A small-molecule ligand and the protein it binds are described below.
Small molecule (SMILES): CC(C)(C)OC(=O)N1CCC(CCCNc2ncnc3c2ncn3[C@@H]2O[C@H](CO)[C@@H](O)[C@H]2O)CC1

Binding-site contacts:
Ligand atom O contacts residue GLY65 of chain 1.C at 3.4 Å.
Ligand atom O1 contacts residue ILE116 of chain 1.C at 3.6 Å.
Ligand atom C8 contacts residue ILE62 of chain 1.C at 3.5 Å (hydrophobic).
Ligand atom O1 contacts residue ASP115 of chain 1.C at 3.0 Å (salt-bridge).
Ligand atom C10 contacts residue TYR179 of chain 1.C at 3.8 Å (hydrophobic).
Ligand atom O2 contacts residue TYR31 of chain 1.C at 3.7 Å.
Ligand atom N4 contacts residue ASP150 of chain 1.C at 2.9 Å (salt-bridge).
Ligand atom C11 contacts residue TYR179 of chain 1.C at 3.6 Å (hydrophobic).
Ligand atom O5 contacts residue LYS174 of chain 1.C at 3.6 Å.
Ligand atom O5 contacts residue LEU175 of chain 1.C at 3.8 Å.
Ligand atom C1 contacts residue ASP115 of chain 1.C at 3.5 Å.
Ligand atom N2 contacts residue ILE62 of chain 1.C at 3.7 Å.
Ligand atom C18 contacts residue LYS174 of chain 1.C at 3.7 Å.
Ligand atom C8 contacts residue ASP115 of chain 1.C at 3.7 Å.
Ligand atom N1 contacts residue PRO168 of chain 1.C at 3.5 Å.
Ligand atom N contacts residue ILE116 of chain 1.C at 3.8 Å.
Ligand atom O3 contacts residue SER63 of chain 1.C at 3.8 Å.
Ligand atom C contacts residue ASP115 of chain 1.C at 3.6 Å.
Ligand atom C22 contacts residue TYR179 of chain 1.C at 3.6 Å (hydrophobic).
Ligand atom N3 contacts residue CYS149 of chain 1.C at 3.8 Å.
Ligand atom C8 contacts residue ILE116 of chain 1.C at 3.4 Å (hydrophobic).
Ligand atom C21 contacts residue LEU175 of chain 1.C at 3.7 Å (hydrophobic).
Ligand atom N3 contacts residue SER151 of chain 1.C at 3.1 Å (h-bond).
Ligand atom C22 contacts residue LEU175 of chain 1.C at 3.6 Å (hydrophobic).
Ligand atom C4 contacts residue ASP115 of chain 1.C at 3.1 Å.
Ligand atom C9 contacts residue PHE201 of chain 1.C at 3.7 Å (hydrophobic).
Ligand atom N2 contacts residue ILE116 of chain 1.C at 3.2 Å (h-bond).
Ligand atom O1 contacts residue ASP117 of chain 1.C at 3.7 Å.
Ligand atom O5 contacts residue GLU176 of chain 1.C at 3.1 Å (salt-bridge).
Ligand atom C19 contacts residue LYS174 of chain 1.C at 3.2 Å.
Ligand atom N4 contacts residue PHE201 of chain 1.C at 3.7 Å.
Ligand atom N2 contacts residue ASP115 of chain 1.C at 3.5 Å.
Ligand atom C6 contacts residue ILE116 of chain 1.C at 3.8 Å (hydrophobic).
Ligand atom C10 contacts residue ASP150 of chain 1.C at 3.5 Å.
Ligand atom C8 contacts residue CYS149 of chain 1.C at 3.8 Å (hydrophobic).
Ligand atom C8 contacts residue SER151 of chain 1.C at 3.2 Å.
Ligand atom C5 contacts residue PRO168 of chain 1.C at 3.4 Å (hydrophobic).
Ligand atom O contacts residue ASP115 of chain 1.C at 2.8 Å (salt-bridge).
Ligand atom C7 contacts residue ILE116 of chain 1.C at 3.7 Å (hydrophobic).
Ligand atom C11 contacts residue ASP150 of chain 1.C at 3.7 Å.

Sequence of chain 1.C:
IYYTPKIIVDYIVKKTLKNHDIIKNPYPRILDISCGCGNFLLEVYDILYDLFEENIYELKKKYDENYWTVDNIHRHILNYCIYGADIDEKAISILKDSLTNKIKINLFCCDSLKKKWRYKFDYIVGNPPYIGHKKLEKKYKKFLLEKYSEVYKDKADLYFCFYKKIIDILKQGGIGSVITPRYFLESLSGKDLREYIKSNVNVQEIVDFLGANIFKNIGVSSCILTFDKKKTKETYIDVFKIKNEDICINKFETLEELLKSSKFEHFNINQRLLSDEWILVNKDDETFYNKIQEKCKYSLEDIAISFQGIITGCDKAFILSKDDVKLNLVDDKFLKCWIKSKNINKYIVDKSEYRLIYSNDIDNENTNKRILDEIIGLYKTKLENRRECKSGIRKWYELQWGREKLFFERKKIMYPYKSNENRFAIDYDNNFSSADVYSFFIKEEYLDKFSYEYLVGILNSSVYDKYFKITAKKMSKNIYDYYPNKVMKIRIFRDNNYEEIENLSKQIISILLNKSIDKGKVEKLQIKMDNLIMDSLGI